Binding-site contacts:
Ligand atom OE1 contacts residue ASN64 of chain 1.D at 3.1 Å (h-bond).
Ligand atom C contacts residue LYS147 of chain 1.D at 3.5 Å.
Ligand atom N contacts residue ASN78 of chain 1.D at 2.8 Å (h-bond).
Ligand atom O contacts residue TYR160 of chain 1.D at 2.7 Å (h-bond).
Ligand atom CD2 contacts residue TYR100 of chain 1.D at 3.4 Å (hydrophobic).
Ligand atom N contacts residue ASN64 of chain 1.D at 2.9 Å (h-bond).
Ligand atom CA contacts residue ILE74 of chain 1.D at 3.5 Å (hydrophobic).
Ligand atom OE1 contacts residue TRP98 of chain 1.D at 3.4 Å.
Ligand atom N contacts residue TYR8 of chain 1.D at 3.5 Å (h-bond).
Ligand atom CB contacts residue ASN78 of chain 1.D at 3.4 Å.
Ligand atom N contacts residue TYR8 of chain 1.D at 2.8 Å (h-bond).
Ligand atom OE2 contacts residue ASN64 of chain 1.D at 3.4 Å (h-bond).
Ligand atom O contacts residue TRP148 of chain 1.D at 2.9 Å (h-bond).
Ligand atom CA contacts residue TYR100 of chain 1.D at 3.5 Å (hydrophobic).
Ligand atom O contacts residue TYR85 of chain 1.D at 2.8 Å (h-bond).
Ligand atom O contacts residue SER144 of chain 1.D at 2.7 Å (h-bond).
Ligand atom CG contacts residue TYR100 of chain 1.D at 3.2 Å (hydrophobic).
Ligand atom CG contacts residue TYR100 of chain 1.D at 3.4 Å (hydrophobic).
Ligand atom CD contacts residue ARG63 of chain 1.D at 3.5 Å.
Ligand atom CD contacts residue ASN64 of chain 1.D at 3.5 Å.
Ligand atom CZ contacts residue HIS156 of chain 1.D at 3.5 Å.
Ligand atom C contacts residue TYR8 of chain 1.D at 3.4 Å (hydrophobic).
Ligand atom OE1 contacts residue SER71 of chain 1.D at 3.0 Å (h-bond).
Ligand atom CE1 contacts residue TYR100 of chain 1.D at 3.3 Å (hydrophobic).
Ligand atom CB contacts residue SER168 of chain 1.D at 3.1 Å.
Ligand atom CA contacts residue TYR8 of chain 1.D at 3.5 Å (hydrophobic).
Ligand atom N contacts residue TYR172 of chain 1.D at 2.7 Å (h-bond).
Ligand atom CZ contacts residue TYR100 of chain 1.D at 3.5 Å (hydrophobic).
Ligand atom OXT contacts residue LYS147 of chain 1.D at 2.7 Å (salt-bridge).
Ligand atom C contacts residue TRP148 of chain 1.D at 3.5 Å (hydrophobic).
Ligand atom CD1 contacts residue ALA151 of chain 1.D at 3.4 Å (hydrophobic).
Ligand atom CA contacts residue TYR172 of chain 1.D at 3.4 Å (hydrophobic).
Ligand atom OE1 contacts residue ARG63 of chain 1.D at 2.9 Å (salt-bridge).
Ligand atom N contacts residue TYR100 of chain 1.D at 2.9 Å (h-bond).
Ligand atom CD1 contacts residue TYR100 of chain 1.D at 3.2 Å (hydrophobic).
Ligand atom O contacts residue ILE74 of chain 1.D at 3.6 Å.
Ligand atom CB contacts residue ASN67 of chain 1.D at 3.5 Å.
Ligand atom O contacts residue ASN67 of chain 1.D at 3.4 Å.
Ligand atom OE2 contacts residue ARG63 of chain 1.D at 2.8 Å (salt-bridge).
Ligand atom CD1 contacts residue TYR8 of chain 1.D at 3.5 Å (hydrophobic).

This small molecule binds to this protein.
Small molecule (SMILES): CC(C)C[C@H](NC(=O)[C@H](Cc1ccccc1)NC(=O)[C@@H](NC(=O)[C@H](CC(C)C)NC(=O)[C@H](CC(=O)O)NC(=O)[C@H](CCC(=O)O)NC(=O)[C@H](Cc1ccccc1)NC(=O)[C@@H](N)CCC(=O)O)[C@@H](C)O)C(=O)N[C@@H](C)C(=O)O

Sequence of chain 1.D:
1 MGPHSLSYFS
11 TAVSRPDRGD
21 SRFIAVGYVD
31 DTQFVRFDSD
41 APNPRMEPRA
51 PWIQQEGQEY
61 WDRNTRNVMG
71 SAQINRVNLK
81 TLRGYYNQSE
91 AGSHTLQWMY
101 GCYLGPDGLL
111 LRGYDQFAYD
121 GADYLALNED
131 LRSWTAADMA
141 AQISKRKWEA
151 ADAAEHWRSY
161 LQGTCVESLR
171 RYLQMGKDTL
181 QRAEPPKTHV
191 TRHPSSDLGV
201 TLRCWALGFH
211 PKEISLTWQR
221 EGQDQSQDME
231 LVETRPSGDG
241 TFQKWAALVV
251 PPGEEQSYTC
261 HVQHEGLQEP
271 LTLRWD